Sequence of chain 1.M:
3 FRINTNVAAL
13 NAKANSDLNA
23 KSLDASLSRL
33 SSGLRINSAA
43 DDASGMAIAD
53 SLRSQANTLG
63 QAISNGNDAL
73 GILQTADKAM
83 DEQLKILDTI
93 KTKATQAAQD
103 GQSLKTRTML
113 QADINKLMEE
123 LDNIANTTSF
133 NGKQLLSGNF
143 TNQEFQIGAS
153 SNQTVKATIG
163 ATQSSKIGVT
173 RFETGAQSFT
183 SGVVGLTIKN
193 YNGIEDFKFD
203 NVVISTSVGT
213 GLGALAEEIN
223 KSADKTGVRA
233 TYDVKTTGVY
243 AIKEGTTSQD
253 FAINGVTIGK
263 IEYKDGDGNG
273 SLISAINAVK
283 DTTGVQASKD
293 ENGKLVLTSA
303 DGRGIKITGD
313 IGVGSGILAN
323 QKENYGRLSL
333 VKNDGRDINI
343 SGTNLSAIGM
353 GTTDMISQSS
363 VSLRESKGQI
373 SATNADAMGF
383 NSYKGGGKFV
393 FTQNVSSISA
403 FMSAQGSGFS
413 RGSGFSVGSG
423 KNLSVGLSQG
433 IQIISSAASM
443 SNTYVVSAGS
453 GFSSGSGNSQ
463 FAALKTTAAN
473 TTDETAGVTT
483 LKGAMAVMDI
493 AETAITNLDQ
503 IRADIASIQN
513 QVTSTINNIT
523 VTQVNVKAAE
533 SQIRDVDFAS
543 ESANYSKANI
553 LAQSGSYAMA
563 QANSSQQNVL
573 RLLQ

A small-molecule ligand and the protein it binds are described below.
Small molecule (SMILES): C[C@H](O)[C@H](N)[C@@H]1O[C@](O)(C(=O)O)C[C@H](O)[C@@H]1N

Binding-site contacts:
Ligand atom O1B contacts residue SER426 of chain 1.M at 2.1 Å (h-bond).
Ligand atom C1 contacts residue GLY420 of chain 1.M at 4.2 Å.
Ligand atom C6 contacts residue SER426 of chain 1.M at 3.4 Å.
Ligand atom O1A contacts residue GLY420 of chain 1.M at 3.1 Å (h-bond).
Ligand atom C9 contacts residue P8E1 of chain 1.WH at 3.3 Å.
Ligand atom O1B contacts residue GLY420 of chain 1.M at 4.4 Å.
Ligand atom C2 contacts residue SER426 of chain 1.M at 1.4 Å.
Ligand atom C1 contacts residue VAL419 of chain 1.M at 4.2 Å (hydrophobic).
Ligand atom O6 contacts residue SER426 of chain 1.M at 2.4 Å (h-bond).
Ligand atom C3 contacts residue ASN424 of chain 1.M at 4.3 Å.
Ligand atom O1B contacts residue ASN424 of chain 1.M at 3.2 Å.
Ligand atom O1A contacts residue VAL419 of chain 1.M at 3.4 Å.
Ligand atom O6 contacts residue VAL419 of chain 1.M at 4.1 Å.
Ligand atom C9 contacts residue SER401 of chain 1.M at 3.8 Å.
Ligand atom C1 contacts residue SER426 of chain 1.M at 1.9 Å.
Ligand atom C4 contacts residue SER426 of chain 1.M at 3.6 Å.
Ligand atom C2 contacts residue VAL427 of chain 1.M at 4.4 Å (hydrophobic).
Ligand atom O1B contacts residue LEU425 of chain 1.M at 3.5 Å (h-bond).
Ligand atom C8 contacts residue SER426 of chain 1.M at 4.5 Å.
Ligand atom C1 contacts residue ASN424 of chain 1.M at 4.3 Å.
Ligand atom O1A contacts residue SER426 of chain 1.M at 3.1 Å (h-bond).
Ligand atom O8 contacts residue SER426 of chain 1.M at 3.2 Å.
Ligand atom N7 contacts residue P8E1 of chain 1.BI at 3.9 Å.
Ligand atom C9 contacts residue VAL419 of chain 1.M at 4.1 Å (hydrophobic).
Ligand atom C5 contacts residue SER426 of chain 1.M at 4.1 Å.
Ligand atom O8 contacts residue VAL419 of chain 1.M at 4.4 Å.
Ligand atom C3 contacts residue SER426 of chain 1.M at 2.7 Å.
Ligand atom O8 contacts residue MET404 of chain 1.M at 4.3 Å.
Ligand atom C8 contacts residue P8E1 of chain 1.WH at 4.3 Å.